Binding-site contacts:
Ligand atom O3 contacts residue TYR35 of chain 1.C at 3.6 Å.
Ligand atom O4 contacts residue TRP99 of chain 1.D at 3.8 Å.
Ligand atom C2 contacts residue ARG55 of chain 1.C at 3.8 Å.
Ligand atom C6 contacts residue TYR37 of chain 1.C at 3.9 Å (hydrophobic).
Ligand atom O3 contacts residue TYR33 of chain 1.D at 3.3 Å.
Ligand atom C4 contacts residue TYR37 of chain 1.C at 3.6 Å (hydrophobic).
Ligand atom C2 contacts residue TYR54 of chain 1.C at 3.6 Å (hydrophobic).
Ligand atom O4 contacts residue ARG55 of chain 1.C at 3.5 Å (salt-bridge).
Ligand atom C8 contacts residue TYR33 of chain 1.D at 3.5 Å (hydrophobic).
Ligand atom O4 contacts residue TYR54 of chain 1.C at 3.3 Å.
Ligand atom O4 contacts residue LYS58 of chain 1.C at 3.4 Å (salt-bridge).
Ligand atom O3 contacts residue ARG55 of chain 1.C at 3.0 Å (salt-bridge).
Ligand atom O3 contacts residue LYS58 of chain 1.C at 3.1 Å (salt-bridge).
Ligand atom C1 contacts residue ARG55 of chain 1.C at 3.6 Å.
Ligand atom O2 contacts residue TRP99 of chain 1.D at 3.6 Å.
Ligand atom O3 contacts residue GLU39 of chain 1.C at 2.6 Å (salt-bridge).
Ligand atom C7 contacts residue GLU31 of chain 1.D at 3.6 Å.
Ligand atom C6 contacts residue TRP99 of chain 1.D at 3.5 Å (hydrophobic).
Ligand atom O7 contacts residue TYR33 of chain 1.D at 2.9 Å (h-bond).
Ligand atom O2 contacts residue TYR37 of chain 1.C at 3.6 Å.
Ligand atom O7 contacts residue GLU31 of chain 1.D at 3.8 Å.
Ligand atom C5 contacts residue ARG55 of chain 1.C at 3.8 Å.
Ligand atom N2 contacts residue TYR33 of chain 1.D at 3.8 Å.
Ligand atom C3 contacts residue GLU39 of chain 1.C at 3.3 Å.
Ligand atom C8 contacts residue HIS52 of chain 1.D at 3.5 Å.
Ligand atom O5 contacts residue ARG55 of chain 1.C at 2.9 Å (salt-bridge).
Ligand atom O2 contacts residue GLU39 of chain 1.C at 3.5 Å (salt-bridge).
Ligand atom O7 contacts residue TYR32 of chain 1.D at 3.4 Å.
Ligand atom O4 contacts residue ARG55 of chain 1.C at 3.1 Å (salt-bridge).
Ligand atom C4 contacts residue GLY96 of chain 1.C at 3.4 Å.
Ligand atom C6 contacts residue TYR35 of chain 1.C at 3.4 Å (hydrophobic).
Ligand atom O4 contacts residue ARG101 of chain 1.C at 3.2 Å (salt-bridge).
Ligand atom O2 contacts residue TYR54 of chain 1.C at 2.5 Å (h-bond).
Ligand atom C8 contacts residue GLU31 of chain 1.D at 3.4 Å.
Ligand atom O3 contacts residue GLY96 of chain 1.C at 3.5 Å.
Ligand atom C7 contacts residue TYR33 of chain 1.D at 3.2 Å (hydrophobic).
Ligand atom O4 contacts residue GLY96 of chain 1.C at 2.8 Å (h-bond).
Ligand atom C5 contacts residue TYR37 of chain 1.C at 3.7 Å (hydrophobic).
Ligand atom C3 contacts residue TYR37 of chain 1.C at 3.9 Å (hydrophobic).
Ligand atom O6 contacts residue TYR37 of chain 1.C at 3.5 Å (h-bond).

Sequence of chain 1.C:
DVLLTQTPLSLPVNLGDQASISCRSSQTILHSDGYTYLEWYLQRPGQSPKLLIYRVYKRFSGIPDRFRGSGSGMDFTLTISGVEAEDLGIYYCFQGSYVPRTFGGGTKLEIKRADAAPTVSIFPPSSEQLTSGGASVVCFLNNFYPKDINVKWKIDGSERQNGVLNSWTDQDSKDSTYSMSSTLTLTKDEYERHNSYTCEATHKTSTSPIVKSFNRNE

A small-molecule ligand and the protein it binds are described below.
Small molecule (SMILES): CC(=O)N[C@@H]1[C@@H](O)[C@H](O[C@@H]2O[C@H](CO)[C@H](O)[C@H](O)[C@H]2O)[C@@H](CO[C@@H]2O[C@H](CO)[C@@H](O[C@@H]3O[C@H](CO)[C@H](O)[C@H](O)[C@H]3O)[C@H](O)[C@H]2O)O[C@H]1O

Sequence of chain 1.D:
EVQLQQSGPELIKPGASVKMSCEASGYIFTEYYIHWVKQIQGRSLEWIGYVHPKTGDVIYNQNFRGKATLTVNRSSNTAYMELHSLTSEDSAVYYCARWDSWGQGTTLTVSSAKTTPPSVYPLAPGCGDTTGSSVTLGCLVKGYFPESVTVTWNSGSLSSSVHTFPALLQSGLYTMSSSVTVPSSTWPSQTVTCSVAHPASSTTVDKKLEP